This protein binds this small molecule.
Small molecule (SMILES): Nc1ncnc2c1ncn2[C@@H]1O[C@H](CO[P](=O)(O)O[P](=O)(O)NP(=O)(O)O)[C@@H](O)[C@H]1O

Binding-site contacts:
Ligand atom N6 contacts residue GLN94 of chain 1.A at 2.9 Å (h-bond).
Ligand atom N1 contacts residue LEU96 of chain 1.A at 3.1 Å (h-bond).
Ligand atom O2G contacts residue VAL25 of chain 1.A at 3.3 Å.
Ligand atom O1G contacts residue MG1 of chain 1.F at 3.7 Å.
Ligand atom PA contacts residue MG1 of chain 1.F at 3.2 Å.
Ligand atom O1G contacts residue GLY24 of chain 1.A at 3.2 Å.
Ligand atom PG contacts residue MG1 of chain 1.F at 3.3 Å.
Ligand atom C6 contacts residue CYS46 of chain 1.A at 3.6 Å (hydrophobic).
Ligand atom O5' contacts residue VAL29 of chain 1.A at 3.3 Å.
Ligand atom PB contacts residue MG1 of chain 1.F at 3.3 Å.
Ligand atom O4' contacts residue VAL29 of chain 1.A at 3.5 Å.
Ligand atom O3G contacts residue ASN145 of chain 1.A at 3.2 Å (h-bond).
Ligand atom O1A contacts residue GLY24 of chain 1.A at 2.9 Å (h-bond).
Ligand atom N6 contacts residue LEU147 of chain 1.A at 3.6 Å.
Ligand atom N7 contacts residue LEU147 of chain 1.A at 3.8 Å.
Ligand atom O1G contacts residue VAL25 of chain 1.A at 3.4 Å (h-bond).
Ligand atom C5' contacts residue GLY22 of chain 1.A at 3.6 Å.
Ligand atom O2A contacts residue VAL29 of chain 1.A at 3.4 Å.
Ligand atom O2G contacts residue ARG144 of chain 1.A at 3.2 Å (salt-bridge).
Ligand atom O2A contacts residue ASP158 of chain 1.A at 3.4 Å (salt-bridge).
Ligand atom C6 contacts residue LEU147 of chain 1.A at 3.8 Å (hydrophobic).
Ligand atom O2B contacts residue SER23 of chain 1.A at 3.6 Å.
Ligand atom O3G contacts residue MG1 of chain 1.F at 2.9 Å.
Ligand atom N3B contacts residue ARG144 of chain 1.A at 3.3 Å (salt-bridge).
Ligand atom O3G contacts residue ASN140 of chain 1.A at 2.7 Å (h-bond).
Ligand atom O2G contacts residue ASN140 of chain 1.A at 3.4 Å (h-bond).
Ligand atom C5 contacts residue LEU147 of chain 1.A at 3.8 Å (hydrophobic).
Ligand atom O2B contacts residue GLY24 of chain 1.A at 3.1 Å.
Ligand atom O3A contacts residue MG1 of chain 1.F at 2.4 Å.
Ligand atom N3B contacts residue MG1 of chain 1.F at 3.0 Å.
Ligand atom N3 contacts residue LEU21 of chain 1.A at 3.8 Å.
Ligand atom O2A contacts residue LYS48 of chain 1.A at 2.9 Å (salt-bridge).
Ligand atom C2 contacts residue LEU96 of chain 1.A at 3.3 Å (hydrophobic).
Ligand atom O2A contacts residue MG1 of chain 1.F at 2.7 Å.
Ligand atom N3B contacts residue ASN145 of chain 1.A at 3.3 Å (h-bond).
Ligand atom O1A contacts residue SER23 of chain 1.A at 3.2 Å.
Ligand atom O3G contacts residue ASP158 of chain 1.A at 2.9 Å (salt-bridge).
Ligand atom O1B contacts residue ARG144 of chain 1.A at 3.8 Å.
Ligand atom C5 contacts residue CYS46 of chain 1.A at 3.6 Å (hydrophobic).
Ligand atom PG contacts residue ASN140 of chain 1.A at 3.7 Å.

Sequence of chain 1.A:
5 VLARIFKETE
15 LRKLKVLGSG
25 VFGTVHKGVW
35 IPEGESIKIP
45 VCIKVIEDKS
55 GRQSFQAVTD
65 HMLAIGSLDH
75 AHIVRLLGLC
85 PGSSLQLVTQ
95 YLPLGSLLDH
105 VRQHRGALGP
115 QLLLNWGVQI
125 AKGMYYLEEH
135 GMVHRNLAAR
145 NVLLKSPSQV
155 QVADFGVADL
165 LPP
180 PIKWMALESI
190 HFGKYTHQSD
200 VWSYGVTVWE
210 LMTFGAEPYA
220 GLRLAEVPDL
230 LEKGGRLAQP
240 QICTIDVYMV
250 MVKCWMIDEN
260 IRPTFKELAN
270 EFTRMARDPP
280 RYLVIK